Sequence of chain 1.B:
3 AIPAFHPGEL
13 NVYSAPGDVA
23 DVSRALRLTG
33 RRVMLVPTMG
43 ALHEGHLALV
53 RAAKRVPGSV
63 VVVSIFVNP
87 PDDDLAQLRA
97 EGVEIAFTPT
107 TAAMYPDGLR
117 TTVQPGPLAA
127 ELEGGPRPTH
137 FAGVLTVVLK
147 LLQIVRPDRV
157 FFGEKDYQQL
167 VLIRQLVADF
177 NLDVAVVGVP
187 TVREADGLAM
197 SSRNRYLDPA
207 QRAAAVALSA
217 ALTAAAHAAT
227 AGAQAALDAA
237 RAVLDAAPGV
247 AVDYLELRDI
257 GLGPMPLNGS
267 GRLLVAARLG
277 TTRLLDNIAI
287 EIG

Binding-site contacts:
Ligand atom CAL contacts residue GLN165 of chain 1.B at 3.4 Å.
Ligand atom N1 contacts residue GLY47 of chain 1.B at 3.7 Å.
Ligand atom N6 contacts residue VAL188 of chain 1.B at 3.1 Å (h-bond).
Ligand atom C6 contacts residue MET196 of chain 1.B at 3.8 Å (hydrophobic).
Ligand atom OAQ contacts residue LEU51 of chain 1.B at 3.7 Å.
Ligand atom CAG contacts residue GLN165 of chain 1.B at 3.7 Å.
Ligand atom OAE contacts residue PHE68 of chain 1.B at 3.0 Å (h-bond).
Ligand atom OAE contacts residue VAL143 of chain 1.B at 3.7 Å.
Ligand atom SAS contacts residue THR40 of chain 1.B at 3.6 Å.
Ligand atom N3 contacts residue GLY159 of chain 1.B at 3.5 Å.
Ligand atom OAD contacts residue GLY159 of chain 1.B at 3.3 Å (h-bond).
Ligand atom CAM contacts residue SO41 of chain 1.J at 3.8 Å.
Ligand atom SAR contacts residue PRO39 of chain 1.B at 3.2 Å (h-bond).
Ligand atom CAH contacts residue MET41 of chain 1.B at 3.7 Å (hydrophobic).
Ligand atom CAF contacts residue MET41 of chain 1.B at 3.6 Å (hydrophobic).
Ligand atom N1 contacts residue VAL188 of chain 1.B at 3.0 Å (h-bond).
Ligand atom OAQ contacts residue HIS48 of chain 1.B at 3.0 Å.
Ligand atom N7 contacts residue HIS45 of chain 1.B at 3.4 Å.
Ligand atom OAC contacts residue GLY159 of chain 1.B at 2.9 Å (h-bond).
Ligand atom CAH contacts residue ASN70 of chain 1.B at 3.8 Å.
Ligand atom C8 contacts residue SO41 of chain 1.J at 3.4 Å.
Ligand atom C6 contacts residue GLY47 of chain 1.B at 3.7 Å.
Ligand atom N1 contacts residue THR187 of chain 1.B at 3.5 Å.
Ligand atom NBD contacts residue PHE68 of chain 1.B at 3.5 Å (h-bond).
Ligand atom NBD contacts residue VAL143 of chain 1.B at 3.6 Å.
Ligand atom OAB contacts residue LEU147 of chain 1.B at 3.4 Å.
Ligand atom N7 contacts residue LYS161 of chain 1.B at 3.1 Å (salt-bridge).
Ligand atom N7 contacts residue MET196 of chain 1.B at 3.5 Å (h-bond).
Ligand atom CAZ contacts residue ASP162 of chain 1.B at 3.2 Å.
Ligand atom C2 contacts residue PRO186 of chain 1.B at 3.8 Å (hydrophobic).
Ligand atom OAD contacts residue ASP162 of chain 1.B at 2.8 Å (salt-bridge).
Ligand atom OAC contacts residue PHE158 of chain 1.B at 3.4 Å.
Ligand atom C2 contacts residue GLY47 of chain 1.B at 3.8 Å.
Ligand atom OAE contacts residue ASN70 of chain 1.B at 3.4 Å (h-bond).
Ligand atom N6 contacts residue MET196 of chain 1.B at 2.8 Å (h-bond).
Ligand atom SAS contacts residue MET41 of chain 1.B at 3.7 Å.
Ligand atom SAS contacts residue PRO39 of chain 1.B at 3.8 Å.
Ligand atom C8 contacts residue LYS161 of chain 1.B at 3.6 Å.
Ligand atom CAV contacts residue VAL143 of chain 1.B at 3.8 Å (hydrophobic).
Ligand atom OAC contacts residue LEU51 of chain 1.B at 3.8 Å.

The small molecule below binds the protein below.
Small molecule (SMILES): Nc1ncnc2c1ncn2[C@@H]1O[C@H](CSSCc2cccc([N+](=O)[O-])c2)[C@@H](O)[C@H]1O